Binding-site contacts:
Ligand atom N2 contacts residue ASN225 of chain 1.B at 2.9 Å (h-bond).
Ligand atom O5 contacts residue MET228 of chain 1.B at 3.4 Å.
Ligand atom O7 contacts residue ASN225 of chain 1.B at 4.2 Å.
Ligand atom C3 contacts residue ASN209 of chain 1.B at 4.1 Å.
Ligand atom O6 contacts residue THR227 of chain 1.B at 2.7 Å (h-bond).
Ligand atom O4 contacts residue ASN209 of chain 1.B at 3.3 Å (h-bond).
Ligand atom C1 contacts residue THR227 of chain 1.B at 4.1 Å.
Ligand atom C7 contacts residue ASN209 of chain 1.B at 4.1 Å.
Ligand atom C5 contacts residue THR227 of chain 1.B at 3.5 Å.
Ligand atom C6 contacts residue MET228 of chain 1.B at 4.3 Å (hydrophobic).
Ligand atom O6 contacts residue MET228 of chain 1.B at 3.3 Å (h-bond).
Ligand atom C1 contacts residue PHE220 of chain 1.B at 4.1 Å (hydrophobic).
Ligand atom C4 contacts residue ASN209 of chain 1.B at 4.0 Å.
Ligand atom C1 contacts residue ASN209 of chain 1.B at 4.4 Å.
Ligand atom C1 contacts residue ASN225 of chain 1.B at 1.4 Å.
Ligand atom C1 contacts residue MET228 of chain 1.B at 4.1 Å (hydrophobic).
Ligand atom C5 contacts residue ASN225 of chain 1.B at 3.6 Å.
Ligand atom O7 contacts residue PHE220 of chain 1.B at 3.7 Å.
Ligand atom C8 contacts residue MET228 of chain 1.B at 4.4 Å (hydrophobic).
Ligand atom O5 contacts residue ASN225 of chain 1.B at 2.4 Å (h-bond).
Ligand atom C8 contacts residue ASN225 of chain 1.B at 2.8 Å.
Ligand atom C7 contacts residue THR176 of chain 1.B at 4.0 Å.
Ligand atom C7 contacts residue PHE220 of chain 1.B at 3.9 Å (hydrophobic).
Ligand atom C6 contacts residue THR227 of chain 1.B at 3.6 Å.
Ligand atom O6 contacts residue ASN225 of chain 1.B at 4.5 Å.
Ligand atom C8 contacts residue ASN209 of chain 1.B at 2.9 Å.
Ligand atom N2 contacts residue PHE220 of chain 1.B at 3.9 Å.
Ligand atom C2 contacts residue ASN209 of chain 1.B at 4.4 Å.
Ligand atom C2 contacts residue ASN225 of chain 1.B at 2.4 Å.
Ligand atom C3 contacts residue ASN225 of chain 1.B at 3.7 Å.
Ligand atom C5 contacts residue ASN209 of chain 1.B at 3.9 Å.
Ligand atom O5 contacts residue THR227 of chain 1.B at 3.6 Å (h-bond).
Ligand atom C7 contacts residue ASN225 of chain 1.B at 3.1 Å.
Ligand atom C8 contacts residue THR176 of chain 1.B at 2.7 Å.
Ligand atom C4 contacts residue ASN225 of chain 1.B at 4.2 Å.
Ligand atom O7 contacts residue THR176 of chain 1.B at 4.3 Å.

This small molecule binds to this protein.
Small molecule (SMILES): CC(=O)N[C@H]1[C@H](O[C@H]2[C@H](O)[C@@H](NC(C)=O)CO[C@@H]2CO)O[C@H](CO)[C@@H](O)[C@@H]1O

Sequence of chain 1.B:
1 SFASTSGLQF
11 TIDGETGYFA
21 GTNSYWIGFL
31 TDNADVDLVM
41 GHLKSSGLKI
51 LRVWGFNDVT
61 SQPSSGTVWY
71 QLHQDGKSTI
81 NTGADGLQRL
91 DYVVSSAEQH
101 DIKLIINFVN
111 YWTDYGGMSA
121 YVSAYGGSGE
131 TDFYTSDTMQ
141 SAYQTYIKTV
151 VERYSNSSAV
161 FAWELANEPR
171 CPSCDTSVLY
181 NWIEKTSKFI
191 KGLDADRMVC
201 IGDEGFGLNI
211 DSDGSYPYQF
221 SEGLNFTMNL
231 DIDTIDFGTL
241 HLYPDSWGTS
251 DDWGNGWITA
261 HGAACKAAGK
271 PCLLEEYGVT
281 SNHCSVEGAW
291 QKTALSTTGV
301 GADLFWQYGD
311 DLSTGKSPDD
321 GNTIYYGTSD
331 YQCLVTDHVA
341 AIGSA